A protein and the small-molecule ligand that binds it are described below.
Small molecule (SMILES): CC(=O)N[C@H]1[C@H](O[C@H]2[C@H](O)[C@@H](NC(C)=O)CO[C@@H]2CO)O[C@H](CO)[C@@H](O[C@@H]2O[C@H](CO)[C@@H](O)[C@H](O)[C@@H]2O)[C@@H]1O

Sequence of chain 1.A:
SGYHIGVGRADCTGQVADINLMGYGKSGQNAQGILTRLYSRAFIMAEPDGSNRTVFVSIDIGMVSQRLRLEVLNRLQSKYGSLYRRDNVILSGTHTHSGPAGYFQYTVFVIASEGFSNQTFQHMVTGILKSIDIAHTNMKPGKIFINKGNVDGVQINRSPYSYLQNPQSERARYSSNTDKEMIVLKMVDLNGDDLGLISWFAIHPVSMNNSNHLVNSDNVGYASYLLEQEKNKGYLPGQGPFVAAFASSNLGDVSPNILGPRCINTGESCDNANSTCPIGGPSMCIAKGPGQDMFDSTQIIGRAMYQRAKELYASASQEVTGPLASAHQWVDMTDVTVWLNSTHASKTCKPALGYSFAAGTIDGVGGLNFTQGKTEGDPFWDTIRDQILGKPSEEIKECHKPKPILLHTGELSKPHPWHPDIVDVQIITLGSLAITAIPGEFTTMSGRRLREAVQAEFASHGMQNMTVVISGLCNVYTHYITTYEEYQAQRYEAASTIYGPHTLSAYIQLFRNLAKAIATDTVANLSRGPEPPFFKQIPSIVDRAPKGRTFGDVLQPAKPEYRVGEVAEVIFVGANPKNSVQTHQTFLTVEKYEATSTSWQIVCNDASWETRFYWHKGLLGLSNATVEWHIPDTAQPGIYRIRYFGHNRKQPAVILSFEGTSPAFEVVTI

Binding-site contacts:
Ligand atom C1 contacts residue ASN210 of chain 1.A at 1.4 Å.
Ligand atom C8 contacts residue GLN293 of chain 1.A at 4.2 Å.
Ligand atom N2 contacts residue SER212 of chain 1.A at 3.0 Å (h-bond).
Ligand atom O6 contacts residue MET295 of chain 1.A at 3.0 Å (h-bond).
Ligand atom C4 contacts residue ASN210 of chain 1.A at 4.2 Å.
Ligand atom C6 contacts residue MET295 of chain 1.A at 3.8 Å (hydrophobic).
Ligand atom O7 contacts residue ASN210 of chain 1.A at 3.2 Å (h-bond).
Ligand atom C3 contacts residue SER212 of chain 1.A at 4.0 Å.
Ligand atom C8 contacts residue ASP294 of chain 1.A at 3.8 Å.
Ligand atom C3 contacts residue ASN210 of chain 1.A at 3.7 Å.
Ligand atom C8 contacts residue ASN211 of chain 1.A at 3.1 Å.
Ligand atom C7 contacts residue ASN210 of chain 1.A at 3.2 Å.
Ligand atom C5 contacts residue MET295 of chain 1.A at 3.7 Å (hydrophobic).
Ligand atom N2 contacts residue ASN210 of chain 1.A at 2.8 Å (h-bond).
Ligand atom C1 contacts residue MET295 of chain 1.A at 3.8 Å (hydrophobic).
Ligand atom C5 contacts residue ASN210 of chain 1.A at 3.6 Å.
Ligand atom C8 contacts residue SER212 of chain 1.A at 3.8 Å.
Ligand atom O7 contacts residue ILE287 of chain 1.A at 4.2 Å.
Ligand atom O5 contacts residue ASN210 of chain 1.A at 2.4 Å (h-bond).
Ligand atom C6 contacts residue ASP294 of chain 1.A at 4.0 Å.
Ligand atom O6 contacts residue ASP294 of chain 1.A at 3.3 Å.
Ligand atom C1 contacts residue SER212 of chain 1.A at 4.1 Å.
Ligand atom C2 contacts residue SER212 of chain 1.A at 3.9 Å.
Ligand atom C2 contacts residue ASN210 of chain 1.A at 2.4 Å.
Ligand atom C8 contacts residue ASN210 of chain 1.A at 4.3 Å.
Ligand atom O5 contacts residue MET295 of chain 1.A at 3.6 Å.
Ligand atom C7 contacts residue ASN211 of chain 1.A at 4.1 Å.
Ligand atom C7 contacts residue SER212 of chain 1.A at 3.9 Å.